A small-molecule ligand and the protein it binds are described below.
Small molecule (SMILES): O=c1cc(CP(=O)(O)O)c2c(Br)cc(Br)cc2[nH]1

Binding-site contacts:
Ligand atom C07 contacts residue MET30 of chain 1.A at 3.9 Å (hydrophobic).
Ligand atom C02 contacts residue VAL36 of chain 1.A at 3.6 Å (hydrophobic).
Ligand atom O12 contacts residue ASP87 of chain 1.A at 3.2 Å (salt-bridge).
Ligand atom O13 contacts residue ZN1 of chain 1.C at 3.9 Å.
Ligand atom O12 contacts residue CYS171 of chain 1.A at 3.6 Å (h-bond).
Ligand atom O12 contacts residue ZN1 of chain 1.C at 1.9 Å.
Ligand atom C15 contacts residue MET30 of chain 1.A at 4.1 Å (hydrophobic).
Ligand atom O14 contacts residue ZN1 of chain 1.C at 4.3 Å.
Ligand atom BR01 contacts residue PHE33 of chain 1.A at 4.1 Å.
Ligand atom C06 contacts residue VAL36 of chain 1.A at 3.9 Å (hydrophobic).
Ligand atom O13 contacts residue LYS174 of chain 1.A at 4.3 Å.
Ligand atom O12 contacts residue ZN1 of chain 1.B at 3.8 Å.
Ligand atom O12 contacts residue HIS213 of chain 1.A at 3.2 Å (h-bond).
Ligand atom BR05 contacts residue VAL36 of chain 1.A at 3.5 Å.
Ligand atom O17 contacts residue MET30 of chain 1.A at 4.0 Å.
Ligand atom P11 contacts residue ZN1 of chain 1.C at 3.2 Å.
Ligand atom P11 contacts residue HIS213 of chain 1.A at 3.8 Å.
Ligand atom O13 contacts residue HIS152 of chain 1.A at 4.2 Å.
Ligand atom C08 contacts residue VAL36 of chain 1.A at 4.0 Å (hydrophobic).
Ligand atom P11 contacts residue ASP87 of chain 1.A at 4.2 Å.
Ligand atom P11 contacts residue HIS152 of chain 1.A at 4.0 Å.
Ligand atom O12 contacts residue HIS152 of chain 1.A at 3.4 Å.
Ligand atom C04 contacts residue VAL36 of chain 1.A at 3.5 Å (hydrophobic).
Ligand atom C15 contacts residue TRP56 of chain 1.A at 4.3 Å (hydrophobic).
Ligand atom C10 contacts residue ASP87 of chain 1.A at 3.8 Å.
Ligand atom C08 contacts residue MET30 of chain 1.A at 4.3 Å (hydrophobic).
Ligand atom C10 contacts residue ZN1 of chain 1.C at 3.6 Å.
Ligand atom N18 contacts residue MET30 of chain 1.A at 3.6 Å.
Ligand atom C03 contacts residue VAL36 of chain 1.A at 3.7 Å (hydrophobic).
Ligand atom O14 contacts residue HIS152 of chain 1.A at 3.8 Å.
Ligand atom C07 contacts residue VAL36 of chain 1.A at 4.2 Å (hydrophobic).
Ligand atom BR01 contacts residue VAL36 of chain 1.A at 4.3 Å.
Ligand atom O14 contacts residue ASN183 of chain 1.A at 3.3 Å (h-bond).
Ligand atom C10 contacts residue TRP56 of chain 1.A at 4.2 Å (hydrophobic).
Ligand atom C16 contacts residue MET30 of chain 1.A at 3.6 Å (hydrophobic).
Ligand atom O13 contacts residue ASN183 of chain 1.A at 4.2 Å.
Ligand atom C10 contacts residue HIS213 of chain 1.A at 3.6 Å.
Ligand atom BR05 contacts residue HIS213 of chain 1.A at 3.6 Å.
Ligand atom C09 contacts residue TRP56 of chain 1.A at 4.3 Å (hydrophobic).
Ligand atom O13 contacts residue HIS213 of chain 1.A at 3.9 Å.

Sequence of chain 1.A:
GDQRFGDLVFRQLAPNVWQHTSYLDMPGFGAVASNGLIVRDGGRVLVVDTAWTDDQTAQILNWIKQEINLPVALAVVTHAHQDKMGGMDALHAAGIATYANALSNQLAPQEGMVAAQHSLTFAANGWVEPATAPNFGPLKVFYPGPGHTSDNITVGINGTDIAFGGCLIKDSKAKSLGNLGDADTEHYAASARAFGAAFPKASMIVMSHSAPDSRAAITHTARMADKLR